Sequence of chain 1.B:
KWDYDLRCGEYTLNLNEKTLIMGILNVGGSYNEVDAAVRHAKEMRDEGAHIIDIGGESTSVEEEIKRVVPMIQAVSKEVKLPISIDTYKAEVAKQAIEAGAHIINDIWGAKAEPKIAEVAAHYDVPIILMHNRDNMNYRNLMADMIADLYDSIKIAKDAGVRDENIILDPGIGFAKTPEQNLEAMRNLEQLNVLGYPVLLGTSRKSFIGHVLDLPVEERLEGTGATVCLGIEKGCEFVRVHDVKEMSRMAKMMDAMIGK

Binding-site contacts:
Ligand atom C1 contacts residue LYS240 of chain 1.B at 4.5 Å.
Ligand atom C1 contacts residue PHE209 of chain 1.B at 3.8 Å (hydrophobic).
Ligand atom C3 contacts residue GLY208 of chain 1.B at 3.4 Å.
Ligand atom N2 contacts residue SER241 of chain 1.B at 3.2 Å (h-bond).
Ligand atom O1 contacts residue SER241 of chain 1.B at 2.9 Å (h-bond).
Ligand atom N1 contacts residue XHP1 of chain 1.H at 2.9 Å.
Ligand atom N1 contacts residue THR87 of chain 1.B at 4.2 Å.
Ligand atom N1 contacts residue PHE209 of chain 1.B at 3.2 Å.
Ligand atom C9 contacts residue SO41 of chain 1.J at 4.1 Å.
Ligand atom C2 contacts residue GLY208 of chain 1.B at 3.8 Å.
Ligand atom O2 contacts residue GLY208 of chain 1.B at 4.0 Å.
Ligand atom O1 contacts residue LYS240 of chain 1.B at 3.3 Å.
Ligand atom S1 contacts residue LYS240 of chain 1.B at 4.3 Å.
Ligand atom C4 contacts residue GLY208 of chain 1.B at 4.4 Å.
Ligand atom C2 contacts residue PHE209 of chain 1.B at 4.0 Å (hydrophobic).
Ligand atom C9 contacts residue XHP1 of chain 1.H at 3.1 Å.
Ligand atom C4 contacts residue LYS240 of chain 1.B at 4.3 Å.
Ligand atom C8 contacts residue LYS240 of chain 1.B at 4.0 Å.
Ligand atom C2 contacts residue XHP1 of chain 1.H at 4.4 Å.
Ligand atom S1 contacts residue SER241 of chain 1.B at 3.4 Å (h-bond).
Ligand atom C9 contacts residue LYS240 of chain 1.B at 4.1 Å.
Ligand atom C1 contacts residue XHP1 of chain 1.H at 3.3 Å.
Ligand atom C8 contacts residue XHP1 of chain 1.H at 4.2 Å.
Ligand atom C5 contacts residue SER241 of chain 1.B at 4.4 Å.
Ligand atom O2 contacts residue LYS240 of chain 1.B at 4.1 Å.
Ligand atom O2 contacts residue SER241 of chain 1.B at 3.0 Å (h-bond).

A small-molecule ligand and the protein it binds are described below.
Small molecule (SMILES): Nc1ccc(S(=O)(=O)Nc2nccs2)cc1